The small molecule below binds the protein below.
Small molecule (SMILES): Nc1ccn([C@H]2C[C@H](O[P](=O)(O)OC[C@H]3O[C@@H](n4cnc5c(N)ncnc54)C[C@@H]3O[P](=O)(O)OC[C@H]3O[C@@H](n4cnc5c(N)ncnc54)C[C@@H]3O[P](=O)(O)OC[C@H]3O[C@@H](n4cnc5c(N)ncnc54)C[C@@H]3O)[C@@H](COP(=O)=O)O2)c(=O)n1

Binding-site contacts:
Ligand atom C6 contacts residue TRP60 of chain 37.A at 3.4 Å (hydrophobic).
Ligand atom P contacts residue PRO276 of chain 37.A at 3.8 Å.
Ligand atom P contacts residue GLN137 of chain 37.A at 3.5 Å.
Ligand atom O3' contacts residue PRO276 of chain 37.A at 3.4 Å.
Ligand atom OP1 contacts residue ASN139 of chain 37.A at 3.1 Å (h-bond).
Ligand atom N9 contacts residue TRP60 of chain 37.A at 3.8 Å.
Ligand atom N6 contacts residue TRP60 of chain 37.A at 3.0 Å.
Ligand atom OP1 contacts residue ASN275 of chain 37.A at 4.5 Å.
Ligand atom C2' contacts residue TRP60 of chain 37.A at 4.1 Å (hydrophobic).
Ligand atom OP1 contacts residue GLN137 of chain 37.A at 4.4 Å.
Ligand atom OP2 contacts residue ASN139 of chain 37.A at 3.3 Å (h-bond).
Ligand atom C2' contacts residue GLN137 of chain 37.A at 2.9 Å.
Ligand atom OP2 contacts residue GLN137 of chain 37.A at 3.8 Å.
Ligand atom C5' contacts residue PRO276 of chain 37.A at 3.7 Å (hydrophobic).
Ligand atom O5' contacts residue PRO276 of chain 37.A at 2.8 Å.
Ligand atom OP2 contacts residue PRO276 of chain 37.A at 3.9 Å.
Ligand atom O3' contacts residue TRP60 of chain 37.A at 4.4 Å.
Ligand atom C1' contacts residue GLN137 of chain 37.A at 4.0 Å.
Ligand atom C4' contacts residue PRO276 of chain 37.A at 3.7 Å (hydrophobic).
Ligand atom C2 contacts residue TRP60 of chain 37.A at 3.4 Å (hydrophobic).
Ligand atom O3' contacts residue GLN137 of chain 37.A at 2.0 Å (h-bond).
Ligand atom O5' contacts residue GLN137 of chain 37.A at 4.3 Å.
Ligand atom N3 contacts residue TRP60 of chain 37.A at 3.0 Å.
Ligand atom C5 contacts residue TRP60 of chain 37.A at 3.8 Å (hydrophobic).
Ligand atom C8 contacts residue TRP60 of chain 37.A at 4.4 Å (hydrophobic).
Ligand atom C4 contacts residue TRP60 of chain 37.A at 3.5 Å (hydrophobic).
Ligand atom OP2 contacts residue TRP60 of chain 37.A at 4.4 Å.
Ligand atom C3' contacts residue PRO276 of chain 37.A at 3.2 Å (hydrophobic).
Ligand atom O5' contacts residue TRP60 of chain 37.A at 3.8 Å.
Ligand atom C1' contacts residue TRP60 of chain 37.A at 3.5 Å (hydrophobic).
Ligand atom OP2 contacts residue ARG534 of chain 37.A at 3.6 Å.
Ligand atom O4' contacts residue TRP60 of chain 37.A at 4.2 Å.
Ligand atom N6 contacts residue ASP58 of chain 37.A at 4.3 Å.
Ligand atom N1 contacts residue TRP60 of chain 37.A at 3.5 Å.
Ligand atom P contacts residue ASN139 of chain 37.A at 3.7 Å.
Ligand atom C3' contacts residue GLN137 of chain 37.A at 2.6 Å.
Ligand atom C4' contacts residue GLN137 of chain 37.A at 4.1 Å.
Ligand atom N7 contacts residue TRP60 of chain 37.A at 3.9 Å.
Ligand atom N6 contacts residue GLY57 of chain 37.A at 3.7 Å.
Ligand atom OP1 contacts residue PRO276 of chain 37.A at 3.1 Å.

Sequence of chain 37.A:
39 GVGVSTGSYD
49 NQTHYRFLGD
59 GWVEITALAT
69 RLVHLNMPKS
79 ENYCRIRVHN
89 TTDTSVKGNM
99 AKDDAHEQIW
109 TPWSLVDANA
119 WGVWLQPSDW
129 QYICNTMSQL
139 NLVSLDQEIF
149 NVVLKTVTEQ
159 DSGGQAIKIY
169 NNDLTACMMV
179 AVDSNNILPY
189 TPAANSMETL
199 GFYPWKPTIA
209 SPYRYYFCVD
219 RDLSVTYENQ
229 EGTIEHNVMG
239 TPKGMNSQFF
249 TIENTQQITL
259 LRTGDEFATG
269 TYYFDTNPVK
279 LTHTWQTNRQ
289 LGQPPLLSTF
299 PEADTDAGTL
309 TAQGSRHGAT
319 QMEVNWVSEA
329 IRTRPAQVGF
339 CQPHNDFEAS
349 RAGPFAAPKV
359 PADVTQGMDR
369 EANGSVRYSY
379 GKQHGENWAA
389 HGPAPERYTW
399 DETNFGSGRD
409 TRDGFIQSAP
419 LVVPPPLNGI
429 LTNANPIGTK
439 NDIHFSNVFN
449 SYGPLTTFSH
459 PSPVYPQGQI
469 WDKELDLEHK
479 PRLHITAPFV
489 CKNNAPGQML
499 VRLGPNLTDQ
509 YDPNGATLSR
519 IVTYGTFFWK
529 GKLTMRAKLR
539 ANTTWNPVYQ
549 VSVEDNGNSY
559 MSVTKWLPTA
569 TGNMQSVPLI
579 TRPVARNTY